Sequence of chain 1.A:
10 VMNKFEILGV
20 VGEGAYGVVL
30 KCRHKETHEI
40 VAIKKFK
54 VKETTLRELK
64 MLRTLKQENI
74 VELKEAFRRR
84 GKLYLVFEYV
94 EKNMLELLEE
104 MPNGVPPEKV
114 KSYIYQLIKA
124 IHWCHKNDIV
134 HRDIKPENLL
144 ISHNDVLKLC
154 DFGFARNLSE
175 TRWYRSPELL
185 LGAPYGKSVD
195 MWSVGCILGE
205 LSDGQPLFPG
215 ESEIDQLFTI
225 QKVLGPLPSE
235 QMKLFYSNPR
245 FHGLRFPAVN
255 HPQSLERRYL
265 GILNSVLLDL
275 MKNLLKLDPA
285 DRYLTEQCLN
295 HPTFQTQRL

Binding-site contacts:
Ligand atom C1R contacts residue LEU143 of chain 1.A at 3.9 Å (hydrophobic).
Ligand atom C03 contacts residue PHE90 of chain 1.A at 3.7 Å (hydrophobic).
Ligand atom C1K contacts residue LEU143 of chain 1.A at 3.8 Å (hydrophobic).
Ligand atom N1P contacts residue VAL93 of chain 1.A at 3.0 Å (h-bond).
Ligand atom N1 contacts residue GLU99 of chain 1.A at 2.9 Å (salt-bridge).
Ligand atom N1Q contacts residue GLU91 of chain 1.A at 2.7 Å (salt-bridge).
Ligand atom C6 contacts residue GLU99 of chain 1.A at 3.1 Å.
Ligand atom C1K contacts residue ASN96 of chain 1.A at 3.8 Å.
Ligand atom N1 contacts residue VAL20 of chain 1.A at 3.5 Å.
Ligand atom N1I contacts residue ASN96 of chain 1.A at 3.4 Å (h-bond).
Ligand atom C5 contacts residue LYS95 of chain 1.A at 3.7 Å.
Ligand atom N1P contacts residue TYR92 of chain 1.A at 3.6 Å.
Ligand atom N1A contacts residue LYS43 of chain 1.A at 3.5 Å (salt-bridge).
Ligand atom C5 contacts residue VAL93 of chain 1.A at 3.5 Å (hydrophobic).
Ligand atom C4 contacts residue VAL20 of chain 1.A at 3.5 Å (hydrophobic).
Ligand atom C2 contacts residue VAL20 of chain 1.A at 3.2 Å (hydrophobic).
Ligand atom C1Y contacts residue PHE90 of chain 1.A at 3.9 Å (hydrophobic).
Ligand atom C4 contacts residue VAL93 of chain 1.A at 3.6 Å (hydrophobic).
Ligand atom N3 contacts residue VAL20 of chain 1.A at 3.3 Å.
Ligand atom C6 contacts residue VAL20 of chain 1.A at 3.8 Å (hydrophobic).
Ligand atom C1N contacts residue TYR25 of chain 1.A at 3.7 Å (hydrophobic).
Ligand atom C1L contacts residue GLU140 of chain 1.A at 3.6 Å.
Ligand atom C5 contacts residue VAL20 of chain 1.A at 3.8 Å (hydrophobic).
Ligand atom N1G contacts residue VAL93 of chain 1.A at 2.7 Å (h-bond).
Ligand atom C1O contacts residue TYR25 of chain 1.A at 3.7 Å (hydrophobic).
Ligand atom C1K contacts residue GLU140 of chain 1.A at 3.5 Å.
Ligand atom N1P contacts residue GLU91 of chain 1.A at 3.4 Å (salt-bridge).
Ligand atom C1H contacts residue VAL93 of chain 1.A at 3.6 Å (hydrophobic).
Ligand atom N1A contacts residue TYR25 of chain 1.A at 3.7 Å.
Ligand atom C1R contacts residue GLU91 of chain 1.A at 3.9 Å.
Ligand atom C6 contacts residue LYS95 of chain 1.A at 3.9 Å.
Ligand atom N1I contacts residue VAL20 of chain 1.A at 3.7 Å.
Ligand atom N1Q contacts residue LEU143 of chain 1.A at 3.9 Å.
Ligand atom C2 contacts residue ASN96 of chain 1.A at 3.8 Å.
Ligand atom C1R contacts residue ALA41 of chain 1.A at 3.7 Å (hydrophobic).
Ligand atom N1P contacts residue ALA41 of chain 1.A at 3.9 Å.
Ligand atom C1L contacts residue CYS153 of chain 1.A at 3.7 Å (hydrophobic).
Ligand atom N1Q contacts residue ALA41 of chain 1.A at 3.5 Å.
Ligand atom C1J contacts residue ASN96 of chain 1.A at 3.8 Å.
Ligand atom N1 contacts residue ASN96 of chain 1.A at 3.8 Å.

A protein and the small-molecule ligand that binds it are described below.
Small molecule (SMILES): N#CCc1ccc(Nc2nccc(Nc3cc(C4CCCC4)n[nH]3)n2)cc1